Binding-site contacts:
Ligand atom N2 contacts residue ASN53 of chain 2.F at 2.7 Å (h-bond).
Ligand atom C1 contacts residue ASN53 of chain 2.F at 1.4 Å.
Ligand atom C4 contacts residue ASN53 of chain 2.F at 4.3 Å.
Ligand atom N2 contacts residue LEU46 of chain 2.F at 4.1 Å.
Ligand atom C7 contacts residue ASN53 of chain 2.F at 3.5 Å.
Ligand atom C3 contacts residue ASN53 of chain 2.F at 3.8 Å.
Ligand atom O5 contacts residue ASN53 of chain 2.F at 2.4 Å (h-bond).
Ligand atom C5 contacts residue ASN53 of chain 2.F at 3.7 Å.
Ligand atom C2 contacts residue ASN53 of chain 2.F at 2.6 Å.
Ligand atom O7 contacts residue ASN53 of chain 2.F at 3.7 Å.
Ligand atom C8 contacts residue PRO48 of chain 2.F at 3.6 Å (hydrophobic).
Ligand atom C8 contacts residue ASN53 of chain 2.F at 3.9 Å.

Sequence of chain 2.F:
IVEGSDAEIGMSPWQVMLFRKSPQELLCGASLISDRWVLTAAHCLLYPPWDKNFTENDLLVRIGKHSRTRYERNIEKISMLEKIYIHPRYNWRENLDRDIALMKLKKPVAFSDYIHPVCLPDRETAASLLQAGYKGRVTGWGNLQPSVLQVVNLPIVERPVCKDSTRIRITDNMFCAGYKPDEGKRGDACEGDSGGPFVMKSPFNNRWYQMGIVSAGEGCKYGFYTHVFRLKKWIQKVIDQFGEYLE

The protein below binds the small molecule below.
Small molecule (SMILES): CC(=O)N[C@@H]1[C@@H](O)[C@H](O)[C@@H](CO)O[C@H]1O